Sequence of chain 1.B:
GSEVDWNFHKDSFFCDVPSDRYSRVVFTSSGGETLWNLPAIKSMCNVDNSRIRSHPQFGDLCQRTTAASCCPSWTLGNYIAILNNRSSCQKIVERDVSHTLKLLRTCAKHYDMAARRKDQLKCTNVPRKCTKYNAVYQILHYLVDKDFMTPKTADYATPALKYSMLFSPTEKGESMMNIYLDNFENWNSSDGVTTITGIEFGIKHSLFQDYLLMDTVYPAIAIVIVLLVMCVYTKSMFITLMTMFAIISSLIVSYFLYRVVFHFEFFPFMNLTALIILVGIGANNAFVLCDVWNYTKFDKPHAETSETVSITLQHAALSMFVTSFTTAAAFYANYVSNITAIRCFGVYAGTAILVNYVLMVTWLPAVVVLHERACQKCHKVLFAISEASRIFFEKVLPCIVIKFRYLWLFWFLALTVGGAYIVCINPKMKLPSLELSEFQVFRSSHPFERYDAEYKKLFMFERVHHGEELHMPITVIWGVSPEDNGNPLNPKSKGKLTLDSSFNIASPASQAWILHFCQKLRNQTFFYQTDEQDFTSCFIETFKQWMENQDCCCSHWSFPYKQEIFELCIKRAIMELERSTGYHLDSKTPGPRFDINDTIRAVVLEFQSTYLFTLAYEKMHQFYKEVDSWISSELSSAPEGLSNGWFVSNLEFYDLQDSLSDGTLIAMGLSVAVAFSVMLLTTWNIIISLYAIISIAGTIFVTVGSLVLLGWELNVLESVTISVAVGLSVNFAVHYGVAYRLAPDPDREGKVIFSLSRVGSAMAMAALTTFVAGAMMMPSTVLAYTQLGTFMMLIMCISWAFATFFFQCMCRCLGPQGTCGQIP

The protein below binds the small molecule below.
Small molecule (SMILES): CC(=O)N[C@@H]1[C@@H](O)[C@H](O)[C@@H](CO)O[C@H]1O

Binding-site contacts:
Ligand atom C7 contacts residue ASN560 of chain 1.B at 3.1 Å.
Ligand atom N2 contacts residue ASN560 of chain 1.B at 3.3 Å (h-bond).
Ligand atom C3 contacts residue ASN560 of chain 1.B at 3.7 Å.
Ligand atom O5 contacts residue ASN560 of chain 1.B at 2.6 Å (h-bond).
Ligand atom C8 contacts residue ASN560 of chain 1.B at 4.0 Å.
Ligand atom O7 contacts residue ASN560 of chain 1.B at 2.9 Å (h-bond).
Ligand atom C1 contacts residue ASN560 of chain 1.B at 1.5 Å.
Ligand atom C6 contacts residue ASN560 of chain 1.B at 3.6 Å.
Ligand atom C2 contacts residue ASN560 of chain 1.B at 2.5 Å.
Ligand atom C4 contacts residue ASN560 of chain 1.B at 3.6 Å.
Ligand atom O6 contacts residue ASN560 of chain 1.B at 3.1 Å (h-bond).
Ligand atom C5 contacts residue ASN560 of chain 1.B at 3.4 Å.